Binding-site contacts:
Ligand atom CZ contacts residue PHE496 of chain 5.OA at 3.9 Å (hydrophobic).
Ligand atom N contacts residue SER491 of chain 5.OA at 4.1 Å.
Ligand atom CG contacts residue GLY495 of chain 5.OA at 4.4 Å.
Ligand atom N contacts residue ASN492 of chain 5.OA at 3.3 Å (h-bond).
Ligand atom CE2 contacts residue ARG442 of chain 5.OA at 3.6 Å.
Ligand atom C contacts residue ASN492 of chain 5.OA at 4.0 Å.
Ligand atom CB contacts residue PHE496 of chain 5.OA at 3.9 Å (hydrophobic).
Ligand atom CD1 contacts residue PHE496 of chain 5.OA at 3.7 Å (hydrophobic).
Ligand atom CG contacts residue PHE496 of chain 5.OA at 4.0 Å (hydrophobic).
Ligand atom CD1 contacts residue ASN492 of chain 5.OA at 3.9 Å.
Ligand atom CG contacts residue ASN492 of chain 5.OA at 4.3 Å.
Ligand atom CE1 contacts residue ILE434 of chain 5.OA at 3.9 Å (hydrophobic).
Ligand atom N contacts residue ARG442 of chain 5.OA at 4.2 Å.
Ligand atom O contacts residue ARG442 of chain 5.OA at 4.3 Å.
Ligand atom C contacts residue ARG442 of chain 5.OA at 4.4 Å.
Ligand atom CD2 contacts residue PRO438 of chain 5.OA at 4.4 Å (hydrophobic).
Ligand atom CA contacts residue ARG442 of chain 5.OA at 3.6 Å.
Ligand atom CE1 contacts residue PHE496 of chain 5.OA at 3.6 Å (hydrophobic).
Ligand atom CD2 contacts residue ARG442 of chain 5.OA at 3.5 Å.
Ligand atom CE1 contacts residue PRO438 of chain 5.OA at 3.8 Å (hydrophobic).
Ligand atom CB contacts residue GLY495 of chain 5.OA at 3.9 Å.
Ligand atom CB contacts residue ASN492 of chain 5.OA at 3.8 Å.
Ligand atom CE2 contacts residue PRO438 of chain 5.OA at 3.7 Å (hydrophobic).
Ligand atom O contacts residue ASN492 of chain 5.OA at 4.2 Å.
Ligand atom CA contacts residue ASN492 of chain 5.OA at 3.3 Å.
Ligand atom CZ contacts residue PRO438 of chain 5.OA at 3.4 Å (hydrophobic).
Ligand atom CD1 contacts residue PRO438 of chain 5.OA at 4.4 Å (hydrophobic).
Ligand atom CD1 contacts residue ILE434 of chain 5.OA at 4.1 Å (hydrophobic).
Ligand atom O contacts residue PRO438 of chain 5.OA at 4.0 Å.

This protein binds this small molecule.
Small molecule (SMILES): N[C@@H](Cc1ccccc1)C(=O)NCC=O

Sequence of chain 5.OA:
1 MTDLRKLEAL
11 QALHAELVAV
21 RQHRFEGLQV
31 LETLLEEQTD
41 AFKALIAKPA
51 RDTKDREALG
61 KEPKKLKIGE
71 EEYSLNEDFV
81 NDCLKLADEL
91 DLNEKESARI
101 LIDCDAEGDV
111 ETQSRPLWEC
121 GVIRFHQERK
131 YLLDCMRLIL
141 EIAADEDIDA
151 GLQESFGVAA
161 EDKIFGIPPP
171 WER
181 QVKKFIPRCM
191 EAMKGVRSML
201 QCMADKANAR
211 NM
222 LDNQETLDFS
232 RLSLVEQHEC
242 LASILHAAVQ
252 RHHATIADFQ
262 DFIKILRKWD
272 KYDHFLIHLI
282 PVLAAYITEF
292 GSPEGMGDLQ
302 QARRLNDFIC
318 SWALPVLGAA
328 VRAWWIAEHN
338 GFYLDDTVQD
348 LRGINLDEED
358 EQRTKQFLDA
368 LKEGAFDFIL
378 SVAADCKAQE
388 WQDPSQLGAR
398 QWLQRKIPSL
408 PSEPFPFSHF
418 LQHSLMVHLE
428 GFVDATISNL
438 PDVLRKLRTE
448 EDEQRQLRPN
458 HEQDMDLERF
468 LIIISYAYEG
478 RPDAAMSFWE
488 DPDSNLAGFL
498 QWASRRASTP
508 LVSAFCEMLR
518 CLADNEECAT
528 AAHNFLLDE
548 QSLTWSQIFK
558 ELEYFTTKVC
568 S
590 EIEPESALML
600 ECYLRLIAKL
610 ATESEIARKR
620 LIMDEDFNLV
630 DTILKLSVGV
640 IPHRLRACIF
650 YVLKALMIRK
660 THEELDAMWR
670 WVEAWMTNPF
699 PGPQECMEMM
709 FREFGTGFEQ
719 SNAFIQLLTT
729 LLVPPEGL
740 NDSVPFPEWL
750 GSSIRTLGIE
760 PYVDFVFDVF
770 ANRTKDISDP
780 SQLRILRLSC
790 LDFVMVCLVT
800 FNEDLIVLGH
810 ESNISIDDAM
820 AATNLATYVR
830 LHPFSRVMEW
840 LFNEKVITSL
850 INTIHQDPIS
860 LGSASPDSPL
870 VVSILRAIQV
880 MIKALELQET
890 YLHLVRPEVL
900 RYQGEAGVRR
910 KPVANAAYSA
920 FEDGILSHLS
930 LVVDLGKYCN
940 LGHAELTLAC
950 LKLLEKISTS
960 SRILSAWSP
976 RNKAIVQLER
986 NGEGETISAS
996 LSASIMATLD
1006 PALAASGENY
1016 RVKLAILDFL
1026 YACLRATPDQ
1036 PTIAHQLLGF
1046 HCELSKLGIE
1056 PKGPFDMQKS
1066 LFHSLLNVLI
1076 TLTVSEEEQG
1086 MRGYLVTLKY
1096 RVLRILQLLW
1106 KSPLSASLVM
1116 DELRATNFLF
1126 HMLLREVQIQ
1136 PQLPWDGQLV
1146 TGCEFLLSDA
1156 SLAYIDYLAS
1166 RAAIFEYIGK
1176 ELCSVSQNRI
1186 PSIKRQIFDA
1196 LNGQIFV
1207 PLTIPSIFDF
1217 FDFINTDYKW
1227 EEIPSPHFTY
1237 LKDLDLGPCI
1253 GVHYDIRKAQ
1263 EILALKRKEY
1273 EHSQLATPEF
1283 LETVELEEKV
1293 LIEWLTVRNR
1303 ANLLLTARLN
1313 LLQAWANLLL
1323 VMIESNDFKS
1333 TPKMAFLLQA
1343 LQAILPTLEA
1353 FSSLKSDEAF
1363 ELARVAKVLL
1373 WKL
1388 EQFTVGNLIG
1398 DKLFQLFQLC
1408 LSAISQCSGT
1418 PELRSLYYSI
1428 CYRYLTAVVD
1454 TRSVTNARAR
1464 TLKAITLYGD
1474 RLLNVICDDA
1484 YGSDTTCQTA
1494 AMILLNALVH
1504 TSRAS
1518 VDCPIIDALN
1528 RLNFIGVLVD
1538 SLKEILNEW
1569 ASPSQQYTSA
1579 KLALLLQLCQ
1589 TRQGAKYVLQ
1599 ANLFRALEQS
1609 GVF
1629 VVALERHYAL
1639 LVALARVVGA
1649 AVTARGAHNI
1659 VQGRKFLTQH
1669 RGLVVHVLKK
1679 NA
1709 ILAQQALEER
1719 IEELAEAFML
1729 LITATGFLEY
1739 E